Sequence of chain 4.A:
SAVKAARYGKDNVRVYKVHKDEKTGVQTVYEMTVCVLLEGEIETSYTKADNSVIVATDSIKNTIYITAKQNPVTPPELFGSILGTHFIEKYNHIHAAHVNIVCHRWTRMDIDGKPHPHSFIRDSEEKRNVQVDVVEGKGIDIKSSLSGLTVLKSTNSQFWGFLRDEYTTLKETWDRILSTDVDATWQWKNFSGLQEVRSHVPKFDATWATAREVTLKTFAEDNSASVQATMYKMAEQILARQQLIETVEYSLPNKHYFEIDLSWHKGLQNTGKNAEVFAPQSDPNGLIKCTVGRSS

A protein and the small-molecule ligand that binds it are described below.
Small molecule (SMILES): O=C1N=C2NC(=O)NC(=O)[C@]2(OO)N1

Binding-site contacts:
Ligand atom C8 contacts residue OXY1 of chain 2.D at 3.4 Å.
Ligand atom O13 contacts residue URC1 of chain 2.E at 0.1 Å (h-bond).
Ligand atom C5 contacts residue OXY1 of chain 2.D at 2.7 Å.
Ligand atom O24 contacts residue ASP59 of chain 4.A at 3.0 Å (salt-bridge).
Ligand atom N3 contacts residue ASN255 of chain 2.A at 3.2 Å (h-bond).
Ligand atom O11 contacts residue VAL228 of chain 2.A at 2.9 Å (h-bond).
Ligand atom O24 contacts residue THR58 of chain 4.A at 3.3 Å (h-bond).
Ligand atom N9 contacts residue PHE160 of chain 2.A at 3.5 Å.
Ligand atom C5 contacts residue URC1 of chain 2.E at 0.6 Å.
Ligand atom O2 contacts residue URC1 of chain 2.E at 2.1 Å.
Ligand atom N1 contacts residue PHE160 of chain 2.A at 3.4 Å.
Ligand atom O11 contacts residue ARG177 of chain 2.A at 2.8 Å (salt-bridge).
Ligand atom O3 contacts residue OXY1 of chain 2.D at 0.5 Å (h-bond).
Ligand atom C2 contacts residue URC1 of chain 2.E at 0.1 Å.
Ligand atom O11 contacts residue SER227 of chain 2.A at 3.4 Å.
Ligand atom O3 contacts residue THR58 of chain 4.A at 2.8 Å (h-bond).
Ligand atom C4 contacts residue URC1 of chain 2.E at 0.3 Å.
Ligand atom N1 contacts residue GLN229 of chain 2.A at 3.0 Å (h-bond).
Ligand atom N9 contacts residue URC1 of chain 2.E at 0.1 Å (h-bond).
Ligand atom C6 contacts residue OXY1 of chain 2.D at 3.5 Å.
Ligand atom O24 contacts residue URC1 of chain 2.E at 0.1 Å (h-bond).
Ligand atom O24 contacts residue LEU171 of chain 2.A at 3.3 Å.
Ligand atom N7 contacts residue THR58 of chain 4.A at 2.7 Å (h-bond).
Ligand atom N7 contacts residue OXY1 of chain 2.D at 3.3 Å (h-bond).
Ligand atom O3 contacts residue URC1 of chain 2.E at 3.0 Å.
Ligand atom O2 contacts residue THR58 of chain 4.A at 3.1 Å.
Ligand atom O11 contacts residue URC1 of chain 2.E at 0.1 Å (h-bond).
Ligand atom N9 contacts residue OXY1 of chain 2.D at 3.3 Å (h-bond).
Ligand atom C6 contacts residue URC1 of chain 2.E at 0.1 Å.
Ligand atom O2 contacts residue OXY1 of chain 2.D at 1.3 Å (h-bond).
Ligand atom O13 contacts residue GLN229 of chain 2.A at 2.8 Å (h-bond).
Ligand atom C4 contacts residue OXY1 of chain 2.D at 3.1 Å.
Ligand atom N7 contacts residue URC1 of chain 2.E at 0.4 Å (h-bond).
Ligand atom O13 contacts residue ILE55 of chain 4.A at 3.4 Å.
Ligand atom N3 contacts residue URC1 of chain 2.E at 0.1 Å (h-bond).
Ligand atom O3 contacts residue ASN255 of chain 2.A at 3.0 Å (h-bond).
Ligand atom C8 contacts residue THR58 of chain 4.A at 3.1 Å.
Ligand atom N1 contacts residue URC1 of chain 2.E at 0.1 Å (h-bond).
Ligand atom C8 contacts residue URC1 of chain 2.E at 0.1 Å.
Ligand atom N3 contacts residue ARG177 of chain 2.A at 3.0 Å (salt-bridge).

Sequence of chain 2.A:
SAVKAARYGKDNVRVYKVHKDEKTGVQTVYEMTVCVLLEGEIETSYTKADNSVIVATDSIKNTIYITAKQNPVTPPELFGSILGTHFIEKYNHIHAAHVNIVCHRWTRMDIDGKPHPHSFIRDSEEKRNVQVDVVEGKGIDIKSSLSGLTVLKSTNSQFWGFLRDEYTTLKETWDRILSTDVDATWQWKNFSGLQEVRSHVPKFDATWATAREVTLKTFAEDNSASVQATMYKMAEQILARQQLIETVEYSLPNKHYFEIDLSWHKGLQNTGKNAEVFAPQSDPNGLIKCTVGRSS